Sequence of chain 1.B:
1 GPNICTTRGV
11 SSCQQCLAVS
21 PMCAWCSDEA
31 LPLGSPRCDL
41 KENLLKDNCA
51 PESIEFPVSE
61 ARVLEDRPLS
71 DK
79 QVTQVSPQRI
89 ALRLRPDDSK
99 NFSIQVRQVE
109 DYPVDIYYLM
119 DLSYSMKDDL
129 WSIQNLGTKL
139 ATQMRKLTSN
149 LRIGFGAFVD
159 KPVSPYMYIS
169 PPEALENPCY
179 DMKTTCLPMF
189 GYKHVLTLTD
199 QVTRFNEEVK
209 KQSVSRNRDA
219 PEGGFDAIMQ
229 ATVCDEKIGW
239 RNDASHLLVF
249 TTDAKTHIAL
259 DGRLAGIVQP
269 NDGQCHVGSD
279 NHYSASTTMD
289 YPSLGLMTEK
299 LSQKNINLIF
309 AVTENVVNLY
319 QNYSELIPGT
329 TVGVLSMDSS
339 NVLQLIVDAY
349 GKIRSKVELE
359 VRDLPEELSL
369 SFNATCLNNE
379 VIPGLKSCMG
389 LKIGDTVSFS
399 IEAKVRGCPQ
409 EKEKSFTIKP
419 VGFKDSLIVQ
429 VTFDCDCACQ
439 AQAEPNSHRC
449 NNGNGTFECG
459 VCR

A protein and the small-molecule ligand that binds it are described below.
Small molecule (SMILES): CC(=O)N[C@@H]1[C@@H](O)[C@H](O)[C@@H](CO)O[C@H]1O

Binding-site contacts:
Ligand atom O7 contacts residue ASN99 of chain 1.B at 3.4 Å (h-bond).
Ligand atom O7 contacts residue NAG1 of chain 1.G at 3.4 Å (h-bond).
Ligand atom C7 contacts residue ASN99 of chain 1.B at 3.4 Å.
Ligand atom C1 contacts residue ASN99 of chain 1.B at 1.4 Å.
Ligand atom C5 contacts residue ASN99 of chain 1.B at 3.6 Å.
Ligand atom C8 contacts residue SER398 of chain 1.B at 3.6 Å.
Ligand atom C3 contacts residue ASN99 of chain 1.B at 3.9 Å.
Ligand atom O6 contacts residue LYS98 of chain 1.B at 4.1 Å.
Ligand atom O5 contacts residue ASN99 of chain 1.B at 2.4 Å (h-bond).
Ligand atom C4 contacts residue ASN99 of chain 1.B at 4.3 Å.
Ligand atom C8 contacts residue NAG1 of chain 1.G at 3.9 Å.
Ligand atom C7 contacts residue NAG1 of chain 1.G at 3.9 Å.
Ligand atom C7 contacts residue SER398 of chain 1.B at 4.2 Å.
Ligand atom N2 contacts residue ASN99 of chain 1.B at 3.1 Å (h-bond).
Ligand atom C2 contacts residue ASN99 of chain 1.B at 2.7 Å.